Binding-site contacts:
Ligand atom C21 contacts residue TYR190 of chain 1.A at 3.6 Å (hydrophobic).
Ligand atom C14 contacts residue LEU236 of chain 1.A at 3.7 Å (hydrophobic).
Ligand atom C11 contacts residue HIS237 of chain 1.A at 3.5 Å.
Ligand atom C15 contacts residue TYR190 of chain 1.A at 3.8 Å (hydrophobic).
Ligand atom C10 contacts residue PRO238 of chain 1.A at 3.7 Å (hydrophobic).
Ligand atom C26 contacts residue CYS183 of chain 1.A at 2.8 Å (hydrophobic).
Ligand atom C20 contacts residue TYR190 of chain 1.A at 3.2 Å (hydrophobic).
Ligand atom C28 contacts residue TYR185 of chain 1.A at 3.7 Å (hydrophobic).
Ligand atom O4 contacts residue PRO238 of chain 1.A at 3.5 Å.
Ligand atom O3 contacts residue PRO238 of chain 1.A at 3.6 Å (h-bond).
Ligand atom C9 contacts residue PRO238 of chain 1.A at 3.8 Å (hydrophobic).
Ligand atom C24 contacts residue PHE229 of chain 1.A at 3.5 Å (hydrophobic).
Ligand atom O3 contacts residue LYS104 of chain 1.A at 3.5 Å.
Ligand atom O4 contacts residue PHE229 of chain 1.A at 3.4 Å.
Ligand atom C28 contacts residue GLN184 of chain 1.A at 3.3 Å.
Ligand atom N1 contacts residue TYR320 of chain 1.A at 3.6 Å.
Ligand atom C19 contacts residue TYR190 of chain 1.A at 3.4 Å (hydrophobic).
Ligand atom C25 contacts residue CYS183 of chain 1.A at 3.4 Å (hydrophobic).
Ligand atom O5 contacts residue CYS183 of chain 1.A at 3.3 Å (h-bond).
Ligand atom C26 contacts residue TYR190 of chain 1.A at 3.8 Å (hydrophobic).
Ligand atom N2 contacts residue HIS237 of chain 1.A at 3.6 Å.
Ligand atom C7 contacts residue LYS103 of chain 1.A at 3.1 Å.
Ligand atom C4 contacts residue TYR190 of chain 1.A at 3.5 Å (hydrophobic).
Ligand atom C23 contacts residue TRP231 of chain 1.A at 3.8 Å (hydrophobic).
Ligand atom C8 contacts residue TYR320 of chain 1.A at 3.7 Å (hydrophobic).
Ligand atom C5 contacts residue TYR190 of chain 1.A at 3.7 Å (hydrophobic).
Ligand atom C28 contacts residue CYS183 of chain 1.A at 1.8 Å (hydrophobic).
Ligand atom C15 contacts residue LEU236 of chain 1.A at 3.7 Å (hydrophobic).
Ligand atom C10 contacts residue HIS237 of chain 1.A at 3.3 Å.
Ligand atom N2 contacts residue PRO238 of chain 1.A at 3.6 Å.
Ligand atom O3 contacts residue LYS105 of chain 1.A at 2.9 Å (salt-bridge).
Ligand atom C23 contacts residue TYR190 of chain 1.A at 3.0 Å (hydrophobic).
Ligand atom C27 contacts residue TRP231 of chain 1.A at 3.7 Å (hydrophobic).
Ligand atom C8 contacts residue LYS103 of chain 1.A at 3.7 Å.
Ligand atom C21 contacts residue TRP231 of chain 1.A at 3.2 Å (hydrophobic).
Ligand atom N4 contacts residue TYR190 of chain 1.A at 3.4 Å (h-bond).
Ligand atom C11 contacts residue TYR320 of chain 1.A at 3.5 Å (hydrophobic).
Ligand atom O4 contacts residue HIS237 of chain 1.A at 3.6 Å (h-bond).
Ligand atom C7 contacts residue LEU102 of chain 1.A at 3.8 Å (hydrophobic).
Ligand atom C12 contacts residue TYR320 of chain 1.A at 3.2 Å (hydrophobic).

Sequence of chain 1.A:
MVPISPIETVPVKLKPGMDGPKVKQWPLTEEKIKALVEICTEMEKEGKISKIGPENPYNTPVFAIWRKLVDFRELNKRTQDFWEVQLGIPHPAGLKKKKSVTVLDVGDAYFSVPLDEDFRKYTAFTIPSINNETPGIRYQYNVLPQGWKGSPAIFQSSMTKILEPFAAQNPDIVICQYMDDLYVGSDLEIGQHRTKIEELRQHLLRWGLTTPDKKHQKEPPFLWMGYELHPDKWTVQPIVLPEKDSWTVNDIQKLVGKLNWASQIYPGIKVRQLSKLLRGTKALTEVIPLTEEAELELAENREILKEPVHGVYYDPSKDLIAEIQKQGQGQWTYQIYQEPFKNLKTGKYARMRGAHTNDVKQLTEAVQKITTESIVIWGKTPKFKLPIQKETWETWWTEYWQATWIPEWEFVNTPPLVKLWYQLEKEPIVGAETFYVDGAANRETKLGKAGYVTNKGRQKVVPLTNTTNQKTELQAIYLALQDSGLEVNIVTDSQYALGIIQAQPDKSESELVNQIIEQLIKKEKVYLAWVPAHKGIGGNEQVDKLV

A small-molecule ligand and the protein it binds are described below.
Small molecule (SMILES): CCC(=O)N(C)c1cc(Oc2ccccc2OCCn2ccc(=O)[nH]c2=O)c(C)c2cc(C#N)ccc12